Sequence of chain 1.A:
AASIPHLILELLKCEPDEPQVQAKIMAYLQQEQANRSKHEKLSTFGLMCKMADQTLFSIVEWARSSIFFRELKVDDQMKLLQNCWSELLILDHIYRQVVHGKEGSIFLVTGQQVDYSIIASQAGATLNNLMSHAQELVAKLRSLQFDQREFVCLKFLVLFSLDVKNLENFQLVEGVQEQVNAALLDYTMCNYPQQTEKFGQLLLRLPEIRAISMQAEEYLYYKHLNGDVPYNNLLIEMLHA

A protein and the small-molecule ligand that binds it are described below.
Small molecule (SMILES): CC(C)C[C@H](NC(=O)[C@H](C)NC(=O)[C@@H](N)CC(N)=O)C(=O)N[C@@H](CC(C)C)C(=O)N[C@@H](CCCN=C(N)N)C(=O)N[C@@H](Cc1ccc(O)cc1)C(=O)N[C@@H](CC(C)C)C(=O)N[C@@H](CC(C)C)C(=O)N[C@H](C=O)CC(=O)O

Binding-site contacts:
Ligand atom CZ contacts residue ASP76 of chain 1.A at 3.7 Å.
Ligand atom CD1 contacts residue PHE58 of chain 1.A at 3.6 Å (hydrophobic).
Ligand atom CD1 contacts residue LEU235 of chain 1.A at 3.7 Å (hydrophobic).
Ligand atom ND2 contacts residue GLN83 of chain 1.A at 2.9 Å (h-bond).
Ligand atom NH2 contacts residue ASP76 of chain 1.A at 3.0 Å (salt-bridge).
Ligand atom CD2 contacts residue MET79 of chain 1.A at 4.0 Å (hydrophobic).
Ligand atom CD2 contacts residue LEU82 of chain 1.A at 3.8 Å (hydrophobic).
Ligand atom CB contacts residue VAL61 of chain 1.A at 4.1 Å (hydrophobic).
Ligand atom ND2 contacts residue GLU238 of chain 1.A at 3.9 Å.
Ligand atom O contacts residue ARG65 of chain 1.A at 2.4 Å (salt-bridge).
Ligand atom O contacts residue MET79 of chain 1.A at 3.5 Å.
Ligand atom ND2 contacts residue ALA242 of chain 1.A at 3.7 Å.
Ligand atom CA contacts residue MET79 of chain 1.A at 3.9 Å (hydrophobic).
Ligand atom CD2 contacts residue PHE58 of chain 1.A at 3.6 Å (hydrophobic).
Ligand atom CA contacts residue ARG65 of chain 1.A at 4.0 Å.
Ligand atom CD2 contacts residue MET239 of chain 1.A at 4.0 Å (hydrophobic).
Ligand atom C contacts residue ARG65 of chain 1.A at 3.6 Å.
Ligand atom CD1 contacts residue VAL75 of chain 1.A at 3.9 Å (hydrophobic).
Ligand atom CD2 contacts residue LEU235 of chain 1.A at 3.7 Å (hydrophobic).
Ligand atom CG contacts residue MET79 of chain 1.A at 4.0 Å (hydrophobic).
Ligand atom C contacts residue ARG65 of chain 1.A at 4.0 Å.
Ligand atom CB contacts residue MET79 of chain 1.A at 3.6 Å (hydrophobic).
Ligand atom CB contacts residue VAL75 of chain 1.A at 3.9 Å (hydrophobic).
Ligand atom CD1 contacts residue GLN78 of chain 1.A at 3.7 Å.
Ligand atom NH2 contacts residue MET79 of chain 1.A at 3.5 Å (h-bond).
Ligand atom CG contacts residue GLN83 of chain 1.A at 3.9 Å.
Ligand atom CB contacts residue GLN78 of chain 1.A at 4.0 Å.
Ligand atom CB contacts residue GLN83 of chain 1.A at 4.1 Å.
Ligand atom NH1 contacts residue ASP76 of chain 1.A at 3.5 Å (salt-bridge).
Ligand atom CD2 contacts residue GLN78 of chain 1.A at 4.0 Å.
Ligand atom CD2 contacts residue VAL61 of chain 1.A at 3.8 Å (hydrophobic).
Ligand atom CZ contacts residue MET79 of chain 1.A at 3.5 Å (hydrophobic).
Ligand atom NH1 contacts residue MET79 of chain 1.A at 4.0 Å.
Ligand atom ND2 contacts residue MET239 of chain 1.A at 3.4 Å (h-bond).
Ligand atom CG contacts residue LEU235 of chain 1.A at 3.8 Å (hydrophobic).
Ligand atom OD1 contacts residue VAL75 of chain 1.A at 3.7 Å.
Ligand atom NE contacts residue MET79 of chain 1.A at 3.7 Å.
Ligand atom CD2 contacts residue GLN83 of chain 1.A at 4.1 Å.
Ligand atom CD1 contacts residue LEU82 of chain 1.A at 4.0 Å (hydrophobic).
Ligand atom CD1 contacts residue MET79 of chain 1.A at 3.6 Å (hydrophobic).